Sequence of chain 1.B:
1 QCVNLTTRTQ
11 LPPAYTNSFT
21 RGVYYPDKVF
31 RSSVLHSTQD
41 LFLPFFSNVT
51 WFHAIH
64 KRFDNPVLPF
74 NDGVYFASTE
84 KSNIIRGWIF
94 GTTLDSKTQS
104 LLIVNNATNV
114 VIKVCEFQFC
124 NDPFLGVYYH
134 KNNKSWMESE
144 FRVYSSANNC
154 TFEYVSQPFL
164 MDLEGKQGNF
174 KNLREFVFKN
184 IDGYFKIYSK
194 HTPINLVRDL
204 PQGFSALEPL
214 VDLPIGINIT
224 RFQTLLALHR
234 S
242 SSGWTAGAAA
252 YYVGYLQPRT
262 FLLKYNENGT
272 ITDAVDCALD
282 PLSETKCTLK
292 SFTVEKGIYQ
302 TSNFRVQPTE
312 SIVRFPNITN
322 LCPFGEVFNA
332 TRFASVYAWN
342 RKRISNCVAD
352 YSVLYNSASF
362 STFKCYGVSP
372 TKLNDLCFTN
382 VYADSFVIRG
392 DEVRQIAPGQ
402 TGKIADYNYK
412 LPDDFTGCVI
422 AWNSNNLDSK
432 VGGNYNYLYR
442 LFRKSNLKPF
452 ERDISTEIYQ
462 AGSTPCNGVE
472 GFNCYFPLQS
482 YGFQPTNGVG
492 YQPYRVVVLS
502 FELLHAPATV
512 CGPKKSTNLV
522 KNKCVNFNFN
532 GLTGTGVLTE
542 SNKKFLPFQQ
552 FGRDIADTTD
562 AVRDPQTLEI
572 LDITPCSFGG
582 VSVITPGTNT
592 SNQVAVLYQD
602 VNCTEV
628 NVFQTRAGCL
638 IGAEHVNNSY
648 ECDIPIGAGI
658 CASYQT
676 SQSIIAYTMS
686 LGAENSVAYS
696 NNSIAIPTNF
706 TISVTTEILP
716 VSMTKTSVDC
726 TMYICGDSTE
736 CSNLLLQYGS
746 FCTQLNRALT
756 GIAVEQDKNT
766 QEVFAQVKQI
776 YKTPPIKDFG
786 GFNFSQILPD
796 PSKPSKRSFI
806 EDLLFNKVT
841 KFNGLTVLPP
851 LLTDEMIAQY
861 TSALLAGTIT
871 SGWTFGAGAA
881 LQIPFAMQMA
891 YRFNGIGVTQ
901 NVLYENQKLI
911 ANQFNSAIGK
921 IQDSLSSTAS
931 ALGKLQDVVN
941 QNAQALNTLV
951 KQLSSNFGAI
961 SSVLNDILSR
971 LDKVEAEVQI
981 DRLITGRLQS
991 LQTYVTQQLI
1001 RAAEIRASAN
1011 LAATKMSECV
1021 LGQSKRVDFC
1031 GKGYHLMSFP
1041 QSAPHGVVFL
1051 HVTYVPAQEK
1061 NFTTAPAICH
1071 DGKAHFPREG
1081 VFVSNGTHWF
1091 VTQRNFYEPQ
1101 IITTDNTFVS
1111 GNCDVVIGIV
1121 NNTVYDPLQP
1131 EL

Binding-site contacts:
Ligand atom C3 contacts residue ASN788 of chain 1.B at 3.8 Å.
Ligand atom O5 contacts residue ASN788 of chain 1.B at 2.3 Å (h-bond).
Ligand atom C6 contacts residue SER790 of chain 1.B at 4.4 Å.
Ligand atom C7 contacts residue ASN788 of chain 1.B at 3.9 Å.
Ligand atom C2 contacts residue ASN788 of chain 1.B at 2.5 Å.
Ligand atom O6 contacts residue GLN791 of chain 1.B at 4.3 Å.
Ligand atom C4 contacts residue ASN788 of chain 1.B at 4.2 Å.
Ligand atom C6 contacts residue GLN791 of chain 1.B at 4.2 Å.
Ligand atom C1 contacts residue SER790 of chain 1.B at 3.5 Å.
Ligand atom O7 contacts residue ASN788 of chain 1.B at 4.3 Å.
Ligand atom C1 contacts residue ASN788 of chain 1.B at 1.4 Å.
Ligand atom C5 contacts residue ASN788 of chain 1.B at 3.6 Å.
Ligand atom C5 contacts residue SER790 of chain 1.B at 3.7 Å.
Ligand atom O5 contacts residue SER790 of chain 1.B at 3.6 Å.
Ligand atom N2 contacts residue ASN788 of chain 1.B at 2.9 Å (h-bond).

This protein binds this small molecule.
Small molecule (SMILES): CC(=O)N[C@@H]1[C@@H](O)[C@H](O)[C@@H](CO)O[C@H]1O